Sequence of chain 1.K:
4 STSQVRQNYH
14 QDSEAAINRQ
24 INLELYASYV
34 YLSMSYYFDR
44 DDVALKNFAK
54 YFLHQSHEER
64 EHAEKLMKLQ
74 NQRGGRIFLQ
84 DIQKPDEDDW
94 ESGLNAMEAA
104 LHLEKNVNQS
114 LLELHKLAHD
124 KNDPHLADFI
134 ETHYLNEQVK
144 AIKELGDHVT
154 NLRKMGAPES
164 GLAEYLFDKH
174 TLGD

Sequence of chain 1.J:
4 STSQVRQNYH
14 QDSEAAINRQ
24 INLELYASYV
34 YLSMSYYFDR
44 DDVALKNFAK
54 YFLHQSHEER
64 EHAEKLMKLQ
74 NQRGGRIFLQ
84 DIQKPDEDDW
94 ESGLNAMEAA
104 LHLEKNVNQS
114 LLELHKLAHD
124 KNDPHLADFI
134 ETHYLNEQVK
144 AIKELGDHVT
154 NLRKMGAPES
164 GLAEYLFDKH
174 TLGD

Binding-site contacts:
Ligand atom O01 contacts residue HIS122 of chain 1.J at 2.5 Å.
Ligand atom O04 contacts residue ZN1 of chain 1.DC at 2.0 Å.
Ligand atom O04 contacts residue HIS122 of chain 1.J at 4.1 Å.
Ligand atom O01 contacts residue HIS122 of chain 1.L at 3.3 Å.
Ligand atom O04 contacts residue HIS122 of chain 1.K at 2.6 Å.
Ligand atom O04 contacts residue HIS122 of chain 1.L at 2.5 Å.
Ligand atom C02 contacts residue HIS122 of chain 1.L at 3.7 Å.
Ligand atom N03 contacts residue HIS122 of chain 1.K at 3.5 Å.
Ligand atom C02 contacts residue HIS122 of chain 1.J at 3.7 Å.
Ligand atom N03 contacts residue ZN1 of chain 1.DC at 2.8 Å.
Ligand atom C02 contacts residue ZN1 of chain 1.DC at 2.8 Å.
Ligand atom C02 contacts residue HIS122 of chain 1.K at 3.9 Å.
Ligand atom C05 contacts residue ZN1 of chain 1.DC at 4.3 Å.
Ligand atom N03 contacts residue HIS122 of chain 1.L at 3.3 Å.
Ligand atom O01 contacts residue ZN1 of chain 1.DC at 2.1 Å.
Ligand atom O01 contacts residue HIS122 of chain 1.K at 3.6 Å.

The small molecule below binds the protein below.
Small molecule (SMILES): O=C(NO)c1cccc(C(=O)NO)c1

Sequence of chain 1.L:
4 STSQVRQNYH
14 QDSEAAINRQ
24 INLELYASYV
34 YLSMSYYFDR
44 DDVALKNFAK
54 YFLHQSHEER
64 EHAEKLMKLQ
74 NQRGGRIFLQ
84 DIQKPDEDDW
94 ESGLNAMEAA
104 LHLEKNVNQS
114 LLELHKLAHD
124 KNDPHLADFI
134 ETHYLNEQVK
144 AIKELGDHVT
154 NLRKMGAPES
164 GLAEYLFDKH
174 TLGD